A protein and the small-molecule ligand that binds it are described below.
Small molecule (SMILES): C=C(/N=C/c1c(COP(=O)(O)O)cnc(C)c1O)C(=O)O

Sequence of chain 1.B:
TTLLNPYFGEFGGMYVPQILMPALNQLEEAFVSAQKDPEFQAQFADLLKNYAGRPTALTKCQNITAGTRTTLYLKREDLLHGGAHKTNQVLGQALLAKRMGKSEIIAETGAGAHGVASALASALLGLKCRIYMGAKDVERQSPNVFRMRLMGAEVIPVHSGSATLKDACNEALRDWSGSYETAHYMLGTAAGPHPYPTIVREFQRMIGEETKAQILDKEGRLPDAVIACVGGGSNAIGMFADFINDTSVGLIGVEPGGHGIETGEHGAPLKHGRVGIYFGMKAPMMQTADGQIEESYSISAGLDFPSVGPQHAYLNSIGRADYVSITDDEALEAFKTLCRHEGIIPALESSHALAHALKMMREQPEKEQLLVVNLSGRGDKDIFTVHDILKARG

Binding-site contacts:
Ligand atom C contacts residue THR110 of chain 1.B at 3.5 Å.
Ligand atom N1 contacts residue GLU350 of chain 1.B at 3.5 Å.
Ligand atom C5A contacts residue GLY303 of chain 1.B at 3.4 Å.
Ligand atom C4 contacts residue LYS87 of chain 1.B at 3.7 Å.
Ligand atom O contacts residue GLY111 of chain 1.B at 3.1 Å (h-bond).
Ligand atom CA contacts residue BZI1 of chain 1.K at 3.1 Å.
Ligand atom N1 contacts residue HIS86 of chain 1.B at 3.7 Å.
Ligand atom OXT contacts residue HIS115 of chain 1.B at 2.8 Å (h-bond).
Ligand atom OP1 contacts residue SER235 of chain 1.B at 3.5 Å (h-bond).
Ligand atom OP2 contacts residue HIS86 of chain 1.B at 3.1 Å (h-bond).
Ligand atom C contacts residue HIS115 of chain 1.B at 3.6 Å.
Ligand atom OP1 contacts residue GLY232 of chain 1.B at 2.8 Å (h-bond).
Ligand atom OP4 contacts residue LYS87 of chain 1.B at 3.3 Å (salt-bridge).
Ligand atom CB contacts residue GLY303 of chain 1.B at 3.6 Å.
Ligand atom C6 contacts residue SER377 of chain 1.B at 3.6 Å.
Ligand atom C2A contacts residue SER377 of chain 1.B at 3.7 Å.
Ligand atom O contacts residue BZI1 of chain 1.K at 3.5 Å.
Ligand atom C4A contacts residue GLY303 of chain 1.B at 3.3 Å.
Ligand atom OXT contacts residue THR110 of chain 1.B at 3.5 Å (h-bond).
Ligand atom C contacts residue BZI1 of chain 1.K at 3.7 Å.
Ligand atom CB contacts residue BZI1 of chain 1.K at 2.8 Å.
Ligand atom C6 contacts residue CYS230 of chain 1.B at 3.7 Å (hydrophobic).
Ligand atom C6 contacts residue GLU350 of chain 1.B at 3.6 Å.
Ligand atom P contacts residue SER235 of chain 1.B at 3.5 Å.
Ligand atom N contacts residue GLY303 of chain 1.B at 3.6 Å.
Ligand atom OP2 contacts residue ASN236 of chain 1.B at 2.8 Å (h-bond).
Ligand atom OP3 contacts residue GLY234 of chain 1.B at 3.6 Å (h-bond).
Ligand atom N contacts residue LYS87 of chain 1.B at 3.5 Å.
Ligand atom OP1 contacts residue GLY233 of chain 1.B at 3.0 Å (h-bond).
Ligand atom OP2 contacts residue SER235 of chain 1.B at 3.2 Å (h-bond).
Ligand atom OP3 contacts residue LYS87 of chain 1.B at 3.1 Å (salt-bridge).
Ligand atom OP1 contacts residue GLY234 of chain 1.B at 2.8 Å (h-bond).
Ligand atom OP3 contacts residue THR190 of chain 1.B at 2.7 Å (h-bond).
Ligand atom OP3 contacts residue SER235 of chain 1.B at 2.6 Å (h-bond).
Ligand atom C2 contacts residue SER377 of chain 1.B at 3.7 Å.
Ligand atom O contacts residue THR110 of chain 1.B at 2.7 Å (h-bond).
Ligand atom N1 contacts residue SER377 of chain 1.B at 2.8 Å (h-bond).
Ligand atom OXT contacts residue ALA114 of chain 1.B at 3.0 Å (h-bond).
Ligand atom O3 contacts residue ALA114 of chain 1.B at 3.3 Å.
Ligand atom C4A contacts residue LYS87 of chain 1.B at 3.4 Å.